This small molecule binds to this protein.
Small molecule (SMILES): Cc1ccnc2c1NC(=O)c1cccnc1N2C1CC1

Sequence of chain 1.A:
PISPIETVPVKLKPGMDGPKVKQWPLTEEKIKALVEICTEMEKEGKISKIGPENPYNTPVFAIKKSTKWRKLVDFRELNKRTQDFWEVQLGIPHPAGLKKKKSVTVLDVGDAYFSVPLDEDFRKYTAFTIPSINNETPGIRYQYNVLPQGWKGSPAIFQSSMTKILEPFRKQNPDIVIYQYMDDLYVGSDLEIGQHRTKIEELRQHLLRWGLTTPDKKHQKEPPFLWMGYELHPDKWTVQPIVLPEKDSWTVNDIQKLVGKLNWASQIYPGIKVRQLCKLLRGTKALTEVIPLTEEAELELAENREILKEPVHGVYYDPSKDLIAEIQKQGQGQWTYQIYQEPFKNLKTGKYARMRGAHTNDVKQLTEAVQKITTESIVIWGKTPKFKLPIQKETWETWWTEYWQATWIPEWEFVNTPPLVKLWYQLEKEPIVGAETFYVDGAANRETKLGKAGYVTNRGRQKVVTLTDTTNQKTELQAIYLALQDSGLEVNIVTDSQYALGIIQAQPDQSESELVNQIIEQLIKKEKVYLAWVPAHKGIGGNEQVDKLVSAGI

Binding-site contacts:
Ligand atom C4 contacts residue LEU100 of chain 1.A at 3.6 Å (hydrophobic).
Ligand atom N3 contacts residue LEU100 of chain 1.A at 3.5 Å.
Ligand atom C6 contacts residue TYR181 of chain 1.A at 3.8 Å (hydrophobic).
Ligand atom C2 contacts residue LEU100 of chain 1.A at 3.7 Å (hydrophobic).
Ligand atom CD contacts residue TYR188 of chain 1.A at 4.1 Å (hydrophobic).
Ligand atom CD contacts residue LEU234 of chain 1.A at 4.0 Å (hydrophobic).
Ligand atom C10 contacts residue LEU100 of chain 1.A at 4.0 Å (hydrophobic).
Ligand atom C15 contacts residue LEU100 of chain 1.A at 3.8 Å (hydrophobic).
Ligand atom C9 contacts residue VAL106 of chain 1.A at 3.9 Å (hydrophobic).
Ligand atom C13 contacts residue LYS101 of chain 1.A at 3.4 Å.
Ligand atom C11 contacts residue TYR318 of chain 1.A at 3.7 Å (hydrophobic).
Ligand atom CC contacts residue VAL179 of chain 1.A at 3.6 Å (hydrophobic).
Ligand atom CA contacts residue VAL179 of chain 1.A at 3.9 Å (hydrophobic).
Ligand atom N14 contacts residue LYS101 of chain 1.A at 4.0 Å.
Ligand atom CB contacts residue VAL179 of chain 1.A at 3.4 Å (hydrophobic).
Ligand atom C9 contacts residue LEU234 of chain 1.A at 3.8 Å (hydrophobic).
Ligand atom CB contacts residue TYR188 of chain 1.A at 3.4 Å (hydrophobic).
Ligand atom CB contacts residue TYR181 of chain 1.A at 3.9 Å (hydrophobic).
Ligand atom C11 contacts residue HIS235 of chain 1.A at 3.5 Å.
Ligand atom C10 contacts residue VAL106 of chain 1.A at 3.9 Å (hydrophobic).
Ligand atom C5 contacts residue TYR181 of chain 1.A at 3.1 Å (hydrophobic).
Ligand atom C12 contacts residue PRO236 of chain 1.A at 3.8 Å (hydrophobic).
Ligand atom N14 contacts residue LEU100 of chain 1.A at 4.0 Å.
Ligand atom C4 contacts residue TYR181 of chain 1.A at 3.3 Å (hydrophobic).
Ligand atom OE contacts residue VAL106 of chain 1.A at 3.6 Å.
Ligand atom OE contacts residue PHE227 of chain 1.A at 3.7 Å.
Ligand atom N8 contacts residue TYR188 of chain 1.A at 3.4 Å.
Ligand atom CC contacts residue GLY190 of chain 1.A at 3.5 Å.
Ligand atom C12 contacts residue TYR318 of chain 1.A at 3.8 Å (hydrophobic).
Ligand atom N3 contacts residue TYR181 of chain 1.A at 3.6 Å.
Ligand atom C7 contacts residue LEU100 of chain 1.A at 4.0 Å (hydrophobic).
Ligand atom OE contacts residue LEU234 of chain 1.A at 3.8 Å.
Ligand atom N8 contacts residue LEU234 of chain 1.A at 4.0 Å.
Ligand atom C12 contacts residue VAL106 of chain 1.A at 3.9 Å (hydrophobic).
Ligand atom C12 contacts residue HIS235 of chain 1.A at 3.6 Å.
Ligand atom C13 contacts residue LYS103 of chain 1.A at 3.9 Å.
Ligand atom OE contacts residue TYR188 of chain 1.A at 4.0 Å.
Ligand atom C11 contacts residue VAL106 of chain 1.A at 3.8 Å (hydrophobic).
Ligand atom C7 contacts residue TYR188 of chain 1.A at 3.9 Å (hydrophobic).
Ligand atom CD contacts residue TRP229 of chain 1.A at 3.5 Å (hydrophobic).